This protein binds this small molecule.
Small molecule (SMILES): CC(=O)N[C@@H]1[C@@H](O)[C@H](O)[C@@H](CO)O[C@H]1O

Binding-site contacts:
Ligand atom O7 contacts residue ASN120 of chain 1.C at 3.9 Å.
Ligand atom C5 contacts residue ASN120 of chain 1.C at 3.6 Å.
Ligand atom C7 contacts residue ASN120 of chain 1.C at 3.6 Å.
Ligand atom O5 contacts residue ASN120 of chain 1.C at 2.3 Å (h-bond).
Ligand atom O7 contacts residue TRP170 of chain 1.C at 4.3 Å.
Ligand atom O7 contacts residue HIS169 of chain 1.C at 4.3 Å.
Ligand atom C8 contacts residue HIS169 of chain 1.C at 3.9 Å.
Ligand atom C4 contacts residue ASN120 of chain 1.C at 4.2 Å.
Ligand atom C7 contacts residue GLU168 of chain 1.C at 4.2 Å.
Ligand atom C8 contacts residue TRP170 of chain 1.C at 3.5 Å (hydrophobic).
Ligand atom C2 contacts residue GLU168 of chain 1.C at 3.9 Å.
Ligand atom C3 contacts residue ASN120 of chain 1.C at 3.8 Å.
Ligand atom C2 contacts residue ASN120 of chain 1.C at 2.5 Å.
Ligand atom C8 contacts residue GLU168 of chain 1.C at 3.8 Å.
Ligand atom C1 contacts residue GLU168 of chain 1.C at 3.8 Å.
Ligand atom O5 contacts residue GLU168 of chain 1.C at 3.9 Å.
Ligand atom O7 contacts residue GLU168 of chain 1.C at 3.6 Å.
Ligand atom O3 contacts residue TYR19 of chain 1.C at 4.3 Å.
Ligand atom C1 contacts residue ASN120 of chain 1.C at 1.4 Å.
Ligand atom N2 contacts residue ASN120 of chain 1.C at 2.9 Å (h-bond).
Ligand atom C7 contacts residue TRP170 of chain 1.C at 4.0 Å (hydrophobic).
Ligand atom C8 contacts residue VAL118 of chain 1.C at 4.2 Å (hydrophobic).

Sequence of chain 1.C:
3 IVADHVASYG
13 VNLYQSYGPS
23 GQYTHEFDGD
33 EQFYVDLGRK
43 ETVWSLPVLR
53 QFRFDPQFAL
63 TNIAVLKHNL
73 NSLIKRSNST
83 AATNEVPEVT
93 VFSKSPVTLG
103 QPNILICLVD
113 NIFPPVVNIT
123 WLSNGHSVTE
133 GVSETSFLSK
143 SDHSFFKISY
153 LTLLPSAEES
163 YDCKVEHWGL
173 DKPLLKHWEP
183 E